Sequence of chain 1.D:
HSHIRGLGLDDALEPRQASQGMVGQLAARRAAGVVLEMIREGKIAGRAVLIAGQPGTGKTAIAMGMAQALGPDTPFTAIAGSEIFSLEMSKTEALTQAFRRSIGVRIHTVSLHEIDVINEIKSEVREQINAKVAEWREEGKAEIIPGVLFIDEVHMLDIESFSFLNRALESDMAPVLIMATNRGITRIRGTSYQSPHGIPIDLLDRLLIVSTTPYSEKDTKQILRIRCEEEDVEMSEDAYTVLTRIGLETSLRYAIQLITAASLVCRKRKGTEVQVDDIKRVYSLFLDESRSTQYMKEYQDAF

The protein below binds the small molecule below.
Small molecule (SMILES): Nc1ncnc2c1ncn2[C@@H]1O[C@H](COP(=O)(O)OP(=O)(O)O)C[C@H]1O

Binding-site contacts:
Ligand atom N6 contacts residue VAL50 of chain 1.D at 2.9 Å (h-bond).
Ligand atom O3A contacts residue GLY85 of chain 1.D at 3.6 Å.
Ligand atom C2 contacts residue ILE273 of chain 1.D at 3.7 Å (hydrophobic).
Ligand atom O4' contacts residue ILE273 of chain 1.D at 3.7 Å.
Ligand atom O1B contacts residue LYS86 of chain 1.D at 3.1 Å (salt-bridge).
Ligand atom N7 contacts residue TYR265 of chain 1.D at 3.0 Å (h-bond).
Ligand atom O2A contacts residue THR87 of chain 1.D at 3.2 Å.
Ligand atom O3B contacts residue GLY83 of chain 1.D at 3.0 Å (h-bond).
Ligand atom N6 contacts residue MET49 of chain 1.D at 3.4 Å.
Ligand atom N9 contacts residue ILE273 of chain 1.D at 3.6 Å.
Ligand atom O1B contacts residue GLY83 of chain 1.D at 3.0 Å (h-bond).
Ligand atom O2B contacts residue MG1 of chain 1.Q at 3.0 Å.
Ligand atom C5 contacts residue TYR265 of chain 1.D at 3.5 Å (hydrophobic).
Ligand atom O4' contacts residue LEU302 of chain 1.D at 3.2 Å.
Ligand atom O1B contacts residue GLY85 of chain 1.D at 3.5 Å (h-bond).
Ligand atom O4' contacts residue ILE306 of chain 1.D at 3.5 Å.
Ligand atom N1 contacts residue VAL50 of chain 1.D at 3.5 Å (h-bond).
Ligand atom O2' contacts residue HIS30 of chain 1.D at 3.3 Å.
Ligand atom PB contacts residue MG1 of chain 1.Q at 3.5 Å.
Ligand atom O3A contacts residue THR87 of chain 1.D at 3.3 Å (h-bond).
Ligand atom PB contacts residue GLY83 of chain 1.D at 3.7 Å.
Ligand atom C5 contacts residue ILE273 of chain 1.D at 3.8 Å (hydrophobic).
Ligand atom N1 contacts residue ILE273 of chain 1.D at 3.7 Å.
Ligand atom N3 contacts residue HIS30 of chain 1.D at 2.9 Å (h-bond).
Ligand atom N3 contacts residue ILE273 of chain 1.D at 3.5 Å.
Ligand atom C1' contacts residue ILE273 of chain 1.D at 3.6 Å (hydrophobic).
Ligand atom O1B contacts residue THR84 of chain 1.D at 3.1 Å (h-bond).
Ligand atom C4' contacts residue ILE306 of chain 1.D at 3.8 Å (hydrophobic).
Ligand atom O2B contacts residue THR87 of chain 1.D at 3.0 Å (h-bond).
Ligand atom O1A contacts residue ALA88 of chain 1.D at 3.4 Å.
Ligand atom C6 contacts residue TYR265 of chain 1.D at 3.6 Å (hydrophobic).
Ligand atom C4 contacts residue ILE273 of chain 1.D at 3.5 Å (hydrophobic).
Ligand atom C2 contacts residue HIS30 of chain 1.D at 3.2 Å.
Ligand atom N7 contacts residue GLY85 of chain 1.D at 3.4 Å.
Ligand atom O3A contacts residue LYS86 of chain 1.D at 3.3 Å (salt-bridge).
Ligand atom C6 contacts residue VAL50 of chain 1.D at 3.8 Å (hydrophobic).
Ligand atom C2 contacts residue ILE31 of chain 1.D at 3.7 Å (hydrophobic).
Ligand atom N6 contacts residue TYR265 of chain 1.D at 2.8 Å (h-bond).
Ligand atom O3B contacts residue MG1 of chain 1.Q at 2.6 Å.
Ligand atom O1A contacts residue GLY85 of chain 1.D at 3.6 Å.